Sequence of chain 1.B:
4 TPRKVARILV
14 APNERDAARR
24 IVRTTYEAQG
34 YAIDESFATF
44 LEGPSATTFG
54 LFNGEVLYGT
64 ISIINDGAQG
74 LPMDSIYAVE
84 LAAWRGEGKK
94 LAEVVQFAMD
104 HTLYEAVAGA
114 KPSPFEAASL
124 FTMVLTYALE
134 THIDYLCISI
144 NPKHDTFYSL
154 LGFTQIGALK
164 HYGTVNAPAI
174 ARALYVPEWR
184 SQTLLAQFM

A small-molecule ligand and the protein it binds are described below.
Small molecule (SMILES): CCCCCCCCCCCC(=O)N[C@@H](Cc1ccc(O)cc1)C(=O)O

Binding-site contacts:
Ligand atom O contacts residue PHE40 of chain 1.B at 3.8 Å.
Ligand atom CE2 contacts residue VAL168 of chain 1.B at 3.5 Å (hydrophobic).
Ligand atom CD1 contacts residue TYR165 of chain 1.B at 3.8 Å (hydrophobic).
Ligand atom CZ contacts residue ASN144 of chain 1.B at 3.7 Å.
Ligand atom C5 contacts residue ILE141 of chain 1.B at 3.7 Å (hydrophobic).
Ligand atom C10 contacts residue PHE156 of chain 1.B at 3.7 Å (hydrophobic).
Ligand atom O contacts residue GLN99 of chain 1.B at 3.6 Å.
Ligand atom CZ contacts residue PRO171 of chain 1.B at 3.4 Å (hydrophobic).
Ligand atom CE1 contacts residue ASN144 of chain 1.B at 3.5 Å.
Ligand atom OL contacts residue VAL98 of chain 1.B at 3.7 Å.
Ligand atom C2 contacts residue ILE143 of chain 1.B at 3.6 Å (hydrophobic).
Ligand atom OH contacts residue ASN144 of chain 1.B at 2.6 Å (h-bond).
Ligand atom C4 contacts residue ILE141 of chain 1.B at 3.5 Å (hydrophobic).
Ligand atom C5 contacts residue VAL97 of chain 1.B at 3.7 Å (hydrophobic).
Ligand atom C3 contacts residue PHE100 of chain 1.B at 3.8 Å (hydrophobic).
Ligand atom CB contacts residue SER142 of chain 1.B at 3.2 Å.
Ligand atom C6 contacts residue TYR151 of chain 1.B at 3.5 Å (hydrophobic).
Ligand atom C6 contacts residue ILE141 of chain 1.B at 3.8 Å (hydrophobic).
Ligand atom OH contacts residue ALA170 of chain 1.B at 3.4 Å.
Ligand atom CE1 contacts residue ILE143 of chain 1.B at 3.6 Å (hydrophobic).
Ligand atom CA contacts residue TYR29 of chain 1.B at 3.4 Å (hydrophobic).
Ligand atom C contacts residue TYR29 of chain 1.B at 3.1 Å (hydrophobic).
Ligand atom CD1 contacts residue SER142 of chain 1.B at 3.2 Å.
Ligand atom N contacts residue SER142 of chain 1.B at 3.1 Å (h-bond).
Ligand atom O2 contacts residue GLN99 of chain 1.B at 3.0 Å (h-bond).
Ligand atom C8 contacts residue PHE124 of chain 1.B at 3.7 Å (hydrophobic).
Ligand atom OH contacts residue TYR34 of chain 1.B at 3.8 Å.
Ligand atom C11 contacts residue PHE124 of chain 1.B at 3.9 Å (hydrophobic).
Ligand atom CG contacts residue SER142 of chain 1.B at 3.5 Å.
Ligand atom OL contacts residue GLN99 of chain 1.B at 3.4 Å (h-bond).
Ligand atom OH contacts residue PRO171 of chain 1.B at 2.8 Å (h-bond).
Ligand atom CA contacts residue SER142 of chain 1.B at 3.7 Å.
Ligand atom O2 contacts residue TYR29 of chain 1.B at 2.2 Å (h-bond).
Ligand atom O contacts residue VAL98 of chain 1.B at 3.4 Å.
Ligand atom C4 contacts residue TYR151 of chain 1.B at 3.4 Å (hydrophobic).
Ligand atom C contacts residue GLN99 of chain 1.B at 3.5 Å.
Ligand atom C7 contacts residue VAL97 of chain 1.B at 3.8 Å (hydrophobic).
Ligand atom CE2 contacts residue TYR34 of chain 1.B at 3.6 Å (hydrophobic).
Ligand atom OL contacts residue PHE100 of chain 1.B at 3.5 Å (h-bond).
Ligand atom CE1 contacts residue PRO171 of chain 1.B at 3.2 Å (hydrophobic).